Sequence of chain 1.B:
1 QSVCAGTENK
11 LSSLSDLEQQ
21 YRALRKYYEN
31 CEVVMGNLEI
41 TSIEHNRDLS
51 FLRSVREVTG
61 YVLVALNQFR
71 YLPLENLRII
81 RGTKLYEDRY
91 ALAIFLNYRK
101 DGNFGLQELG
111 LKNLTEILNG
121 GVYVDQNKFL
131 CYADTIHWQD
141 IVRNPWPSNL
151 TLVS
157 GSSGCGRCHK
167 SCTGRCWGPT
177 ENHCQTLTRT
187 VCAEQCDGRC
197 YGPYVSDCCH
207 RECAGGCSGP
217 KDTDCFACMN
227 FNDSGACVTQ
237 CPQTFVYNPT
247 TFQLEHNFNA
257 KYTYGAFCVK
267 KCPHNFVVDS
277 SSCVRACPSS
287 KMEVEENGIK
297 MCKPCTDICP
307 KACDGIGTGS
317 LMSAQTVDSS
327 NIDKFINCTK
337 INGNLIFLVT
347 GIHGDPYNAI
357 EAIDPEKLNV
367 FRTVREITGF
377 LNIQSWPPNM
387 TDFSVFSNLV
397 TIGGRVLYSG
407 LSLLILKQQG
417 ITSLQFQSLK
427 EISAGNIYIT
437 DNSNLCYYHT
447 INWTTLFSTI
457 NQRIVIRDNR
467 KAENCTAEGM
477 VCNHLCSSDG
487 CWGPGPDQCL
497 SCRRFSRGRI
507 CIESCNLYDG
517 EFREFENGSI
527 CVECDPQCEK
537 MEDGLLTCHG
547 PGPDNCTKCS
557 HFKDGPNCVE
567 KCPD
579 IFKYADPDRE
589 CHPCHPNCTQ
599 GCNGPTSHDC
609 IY

Binding-site contacts:
Ligand atom C2 contacts residue ASN470 of chain 1.B at 2.5 Å.
Ligand atom C7 contacts residue ASN470 of chain 1.B at 3.7 Å.
Ligand atom C4 contacts residue ASN470 of chain 1.B at 4.2 Å.
Ligand atom C1 contacts residue ASN470 of chain 1.B at 1.5 Å.
Ligand atom C5 contacts residue ASN470 of chain 1.B at 3.7 Å.
Ligand atom O7 contacts residue ARG466 of chain 1.B at 3.3 Å (salt-bridge).
Ligand atom N2 contacts residue ASN470 of chain 1.B at 3.1 Å (h-bond).
Ligand atom C7 contacts residue ARG466 of chain 1.B at 3.9 Å.
Ligand atom O7 contacts residue ASN470 of chain 1.B at 4.0 Å.
Ligand atom C3 contacts residue ASN470 of chain 1.B at 3.8 Å.
Ligand atom O5 contacts residue ASN470 of chain 1.B at 2.3 Å (h-bond).
Ligand atom C8 contacts residue ARG466 of chain 1.B at 3.9 Å.

A protein and the small-molecule ligand that binds it are described below.
Small molecule (SMILES): CC(=O)N[C@@H]1[C@@H](O)[C@H](O)[C@@H](CO)O[C@H]1O